Binding-site contacts:
Ligand atom C10 contacts residue PRO126 of chain 1.A at 3.9 Å (hydrophobic).
Ligand atom C4 contacts residue PRO180 of chain 1.A at 4.3 Å (hydrophobic).
Ligand atom C contacts residue GLN127 of chain 1.A at 4.1 Å.
Ligand atom C13 contacts residue PRO126 of chain 1.A at 3.8 Å (hydrophobic).
Ligand atom C4 contacts residue GLN127 of chain 1.A at 2.9 Å.
Ligand atom C13 contacts residue GLN127 of chain 1.A at 3.9 Å.
Ligand atom C1 contacts residue ARG33 of chain 1.A at 3.6 Å.
Ligand atom N1 contacts residue PRO125 of chain 1.A at 4.0 Å.
Ligand atom C7 contacts residue PRO180 of chain 1.A at 3.9 Å (hydrophobic).
Ligand atom C7 contacts residue PRO125 of chain 1.A at 4.3 Å (hydrophobic).
Ligand atom C6 contacts residue PRO125 of chain 1.A at 4.0 Å (hydrophobic).
Ligand atom C9 contacts residue PRO126 of chain 1.A at 4.0 Å (hydrophobic).
Ligand atom N1 contacts residue GLN127 of chain 1.A at 4.2 Å.
Ligand atom C6 contacts residue PRO180 of chain 1.A at 3.5 Å (hydrophobic).
Ligand atom C5 contacts residue PRO180 of chain 1.A at 3.9 Å (hydrophobic).
Ligand atom C8 contacts residue PRO126 of chain 1.A at 3.7 Å (hydrophobic).
Ligand atom N3 contacts residue PRO180 of chain 1.A at 3.3 Å.
Ligand atom N1 contacts residue PRO126 of chain 1.A at 3.9 Å.
Ligand atom O contacts residue PHE34 of chain 1.A at 4.0 Å.
Ligand atom O contacts residue ARG120 of chain 1.A at 3.2 Å (salt-bridge).
Ligand atom O contacts residue PRO125 of chain 1.A at 3.6 Å.
Ligand atom C contacts residue ARG33 of chain 1.A at 3.5 Å.
Ligand atom O contacts residue ARG33 of chain 1.A at 2.8 Å (salt-bridge).
Ligand atom C contacts residue PRO125 of chain 1.A at 3.9 Å (hydrophobic).
Ligand atom C12 contacts residue PRO126 of chain 1.A at 3.9 Å (hydrophobic).
Ligand atom C11 contacts residue TYR128 of chain 1.A at 4.0 Å (hydrophobic).
Ligand atom N contacts residue ARG120 of chain 1.A at 4.3 Å.
Ligand atom C contacts residue ARG120 of chain 1.A at 4.0 Å.
Ligand atom N2 contacts residue PRO126 of chain 1.A at 3.8 Å.
Ligand atom N contacts residue GLN127 of chain 1.A at 3.4 Å (h-bond).
Ligand atom N3 contacts residue GLN127 of chain 1.A at 3.3 Å (h-bond).
Ligand atom N2 contacts residue PRO125 of chain 1.A at 3.5 Å (h-bond).
Ligand atom N3 contacts residue PRO125 of chain 1.A at 3.5 Å (h-bond).
Ligand atom N1 contacts residue PRO180 of chain 1.A at 3.9 Å.
Ligand atom N2 contacts residue PRO180 of chain 1.A at 3.3 Å.
Ligand atom N contacts residue PRO125 of chain 1.A at 3.3 Å (h-bond).
Ligand atom N2 contacts residue GLN127 of chain 1.A at 3.3 Å (h-bond).
Ligand atom C12 contacts residue TYR128 of chain 1.A at 3.8 Å (hydrophobic).
Ligand atom C11 contacts residue PRO126 of chain 1.A at 4.0 Å (hydrophobic).
Ligand atom C3 contacts residue GLN127 of chain 1.A at 3.7 Å.

The small molecule below binds the protein below.
Small molecule (SMILES): C[C@]1(Cc2cn(-c3ccccc3)nn2)NC(=O)C[C@@H]1O

Sequence of chain 1.A:
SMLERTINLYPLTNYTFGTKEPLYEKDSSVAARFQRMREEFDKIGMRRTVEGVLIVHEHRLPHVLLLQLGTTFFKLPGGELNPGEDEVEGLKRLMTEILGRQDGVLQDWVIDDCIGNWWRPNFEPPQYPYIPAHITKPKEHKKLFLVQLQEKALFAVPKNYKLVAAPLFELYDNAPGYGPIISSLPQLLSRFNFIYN